Sequence of chain 1.U:
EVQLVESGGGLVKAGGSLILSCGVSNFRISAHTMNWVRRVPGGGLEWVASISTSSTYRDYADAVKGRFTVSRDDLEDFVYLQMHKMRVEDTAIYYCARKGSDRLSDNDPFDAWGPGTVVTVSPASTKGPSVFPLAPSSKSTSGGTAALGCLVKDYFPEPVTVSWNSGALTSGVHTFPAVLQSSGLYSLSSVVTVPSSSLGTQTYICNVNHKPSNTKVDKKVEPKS

Sequence of chain 1.G:
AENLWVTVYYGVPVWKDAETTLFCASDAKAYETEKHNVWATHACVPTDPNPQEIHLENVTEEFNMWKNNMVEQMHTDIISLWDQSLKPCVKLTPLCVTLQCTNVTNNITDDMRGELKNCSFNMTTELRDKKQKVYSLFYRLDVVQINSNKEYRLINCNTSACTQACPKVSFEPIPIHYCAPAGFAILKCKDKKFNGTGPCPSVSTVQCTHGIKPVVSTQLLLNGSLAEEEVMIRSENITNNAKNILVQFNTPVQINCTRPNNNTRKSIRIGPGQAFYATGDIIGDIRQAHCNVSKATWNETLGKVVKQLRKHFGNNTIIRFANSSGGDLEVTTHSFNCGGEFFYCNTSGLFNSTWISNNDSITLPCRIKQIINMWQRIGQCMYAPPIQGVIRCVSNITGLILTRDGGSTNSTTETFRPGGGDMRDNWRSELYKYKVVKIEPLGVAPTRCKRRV

The small molecule below binds the protein below.
Small molecule (SMILES): CC(=O)N[C@H]1[C@H](O[C@H]2[C@H](O)[C@@H](NC(C)=O)CO[C@@H]2CO)O[C@H](CO)[C@@H](O[C@@H]2O[C@H](CO[C@H]3O[C@H](CO[C@H]4O[C@H](CO)[C@@H](O)[C@H](O)[C@@H]4O)[C@@H](O)[C@H](O[C@H]4O[C@H](CO)[C@@H](O)[C@H](O)[C@@H]4O)[C@@H]3O)[C@@H](O)[C@H](O)[C@@H]2O)[C@@H]1O

Sequence of chain 1.T:
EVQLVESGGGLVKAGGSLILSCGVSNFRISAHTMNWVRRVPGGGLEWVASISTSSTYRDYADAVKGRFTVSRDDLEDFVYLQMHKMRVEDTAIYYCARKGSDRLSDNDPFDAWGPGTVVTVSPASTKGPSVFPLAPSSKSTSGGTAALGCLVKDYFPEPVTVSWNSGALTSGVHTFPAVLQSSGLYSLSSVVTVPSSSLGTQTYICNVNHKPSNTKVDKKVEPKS

Binding-site contacts:
Ligand atom C2 contacts residue LEU75 of chain 1.T at 4.5 Å (hydrophobic).
Ligand atom C4 contacts residue LEU75 of chain 1.T at 3.7 Å (hydrophobic).
Ligand atom O6 contacts residue LEU75 of chain 1.T at 4.4 Å.
Ligand atom O5 contacts residue LEU75 of chain 1.T at 4.4 Å.
Ligand atom C5 contacts residue LEU75 of chain 1.T at 3.4 Å (hydrophobic).
Ligand atom O4 contacts residue GLU76 of chain 1.T at 3.2 Å (salt-bridge).
Ligand atom C8 contacts residue ASN265 of chain 1.G at 4.3 Å.
Ligand atom C2 contacts residue THR56 of chain 1.U at 3.9 Å.
Ligand atom C4 contacts residue GLU76 of chain 1.T at 4.5 Å.
Ligand atom C5 contacts residue THR56 of chain 1.U at 4.2 Å.
Ligand atom O4 contacts residue LEU75 of chain 1.T at 3.4 Å (h-bond).
Ligand atom C3 contacts residue LEU75 of chain 1.T at 3.6 Å (hydrophobic).
Ligand atom O3 contacts residue THR56 of chain 1.U at 3.5 Å (h-bond).
Ligand atom C4 contacts residue THR56 of chain 1.U at 3.8 Å.
Ligand atom O4 contacts residue THR56 of chain 1.U at 3.8 Å.
Ligand atom C6 contacts residue LEU75 of chain 1.T at 4.3 Å (hydrophobic).
Ligand atom C1 contacts residue LEU75 of chain 1.T at 4.3 Å (hydrophobic).
Ligand atom O3 contacts residue TYR57 of chain 1.U at 4.4 Å.
Ligand atom O3 contacts residue LEU75 of chain 1.T at 4.5 Å.
Ligand atom C3 contacts residue THR56 of chain 1.U at 3.0 Å.
Ligand atom C1 contacts residue THR56 of chain 1.U at 4.4 Å.